Binding-site contacts:
Ligand atom C8 contacts residue ASN717 of chain 1.A at 4.3 Å.
Ligand atom O7 contacts residue LEU922 of chain 1.A at 3.3 Å.
Ligand atom C4 contacts residue ASN717 of chain 1.A at 4.2 Å.
Ligand atom O7 contacts residue GLN1071 of chain 1.A at 3.7 Å.
Ligand atom C8 contacts residue GLN926 of chain 1.A at 3.8 Å.
Ligand atom C3 contacts residue LEU922 of chain 1.A at 4.3 Å (hydrophobic).
Ligand atom C5 contacts residue GLN926 of chain 1.A at 3.8 Å.
Ligand atom N2 contacts residue ASN717 of chain 1.A at 2.8 Å (h-bond).
Ligand atom C6 contacts residue GLN926 of chain 1.A at 3.7 Å.
Ligand atom C5 contacts residue ASN717 of chain 1.A at 3.6 Å.
Ligand atom C5 contacts residue LEU922 of chain 1.A at 4.2 Å (hydrophobic).
Ligand atom C8 contacts residue ASN925 of chain 1.A at 4.2 Å.
Ligand atom C1 contacts residue LEU922 of chain 1.A at 4.3 Å (hydrophobic).
Ligand atom O6 contacts residue GLN926 of chain 1.A at 3.5 Å (h-bond).
Ligand atom C3 contacts residue ASN717 of chain 1.A at 3.7 Å.
Ligand atom C8 contacts residue LEU922 of chain 1.A at 4.1 Å (hydrophobic).
Ligand atom O7 contacts residue ASN925 of chain 1.A at 4.2 Å.
Ligand atom C4 contacts residue LEU922 of chain 1.A at 4.3 Å (hydrophobic).
Ligand atom O7 contacts residue ASN717 of chain 1.A at 3.2 Å (h-bond).
Ligand atom C1 contacts residue ASN717 of chain 1.A at 1.4 Å.
Ligand atom C2 contacts residue ASN717 of chain 1.A at 2.4 Å.
Ligand atom O5 contacts residue GLN926 of chain 1.A at 4.3 Å.
Ligand atom C7 contacts residue LEU922 of chain 1.A at 3.8 Å (hydrophobic).
Ligand atom O4 contacts residue LEU922 of chain 1.A at 3.8 Å.
Ligand atom O5 contacts residue ASN717 of chain 1.A at 2.4 Å (h-bond).
Ligand atom C7 contacts residue ASN717 of chain 1.A at 3.2 Å.

Sequence of chain 1.A:
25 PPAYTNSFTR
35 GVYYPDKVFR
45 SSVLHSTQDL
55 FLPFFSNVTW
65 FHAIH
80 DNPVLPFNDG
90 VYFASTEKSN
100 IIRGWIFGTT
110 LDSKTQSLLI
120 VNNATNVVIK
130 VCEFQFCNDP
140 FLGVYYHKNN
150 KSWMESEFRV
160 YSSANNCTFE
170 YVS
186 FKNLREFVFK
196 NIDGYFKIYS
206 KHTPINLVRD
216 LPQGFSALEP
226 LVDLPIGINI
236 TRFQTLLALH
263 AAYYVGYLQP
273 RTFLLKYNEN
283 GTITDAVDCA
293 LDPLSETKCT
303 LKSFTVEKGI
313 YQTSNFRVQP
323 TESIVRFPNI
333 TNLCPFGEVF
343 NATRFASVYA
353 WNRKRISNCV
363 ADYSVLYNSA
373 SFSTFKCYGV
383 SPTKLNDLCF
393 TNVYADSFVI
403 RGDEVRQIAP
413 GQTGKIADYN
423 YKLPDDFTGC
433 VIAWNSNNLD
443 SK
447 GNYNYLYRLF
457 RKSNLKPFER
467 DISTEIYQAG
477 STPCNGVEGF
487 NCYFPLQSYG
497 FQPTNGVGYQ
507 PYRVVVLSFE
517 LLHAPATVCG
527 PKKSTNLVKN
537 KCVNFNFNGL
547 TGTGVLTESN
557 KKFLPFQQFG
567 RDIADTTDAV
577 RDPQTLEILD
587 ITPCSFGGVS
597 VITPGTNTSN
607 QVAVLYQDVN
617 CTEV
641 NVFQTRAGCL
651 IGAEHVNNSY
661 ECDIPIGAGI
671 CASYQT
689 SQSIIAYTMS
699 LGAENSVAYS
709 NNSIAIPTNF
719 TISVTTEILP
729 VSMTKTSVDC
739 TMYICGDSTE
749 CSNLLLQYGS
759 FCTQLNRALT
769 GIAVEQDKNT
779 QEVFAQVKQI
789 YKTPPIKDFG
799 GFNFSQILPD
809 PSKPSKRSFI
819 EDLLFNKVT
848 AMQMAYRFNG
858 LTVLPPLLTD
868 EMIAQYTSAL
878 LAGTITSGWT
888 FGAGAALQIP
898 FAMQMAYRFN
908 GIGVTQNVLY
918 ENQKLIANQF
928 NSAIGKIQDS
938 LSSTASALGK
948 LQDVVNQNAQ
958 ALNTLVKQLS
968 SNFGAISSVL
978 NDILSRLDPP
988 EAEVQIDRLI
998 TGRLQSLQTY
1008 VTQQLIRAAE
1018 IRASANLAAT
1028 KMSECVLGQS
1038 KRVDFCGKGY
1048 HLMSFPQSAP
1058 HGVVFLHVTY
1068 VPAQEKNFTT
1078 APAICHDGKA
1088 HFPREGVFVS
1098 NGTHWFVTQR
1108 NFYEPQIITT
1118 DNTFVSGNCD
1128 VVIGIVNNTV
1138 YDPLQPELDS

This small molecule binds to this protein.
Small molecule (SMILES): CC(=O)N[C@H]1[C@H](O[C@H]2[C@H](O)[C@@H](NC(C)=O)CO[C@@H]2CO)O[C@H](CO)[C@@H](O)[C@@H]1O